Sequence of chain 1.B:
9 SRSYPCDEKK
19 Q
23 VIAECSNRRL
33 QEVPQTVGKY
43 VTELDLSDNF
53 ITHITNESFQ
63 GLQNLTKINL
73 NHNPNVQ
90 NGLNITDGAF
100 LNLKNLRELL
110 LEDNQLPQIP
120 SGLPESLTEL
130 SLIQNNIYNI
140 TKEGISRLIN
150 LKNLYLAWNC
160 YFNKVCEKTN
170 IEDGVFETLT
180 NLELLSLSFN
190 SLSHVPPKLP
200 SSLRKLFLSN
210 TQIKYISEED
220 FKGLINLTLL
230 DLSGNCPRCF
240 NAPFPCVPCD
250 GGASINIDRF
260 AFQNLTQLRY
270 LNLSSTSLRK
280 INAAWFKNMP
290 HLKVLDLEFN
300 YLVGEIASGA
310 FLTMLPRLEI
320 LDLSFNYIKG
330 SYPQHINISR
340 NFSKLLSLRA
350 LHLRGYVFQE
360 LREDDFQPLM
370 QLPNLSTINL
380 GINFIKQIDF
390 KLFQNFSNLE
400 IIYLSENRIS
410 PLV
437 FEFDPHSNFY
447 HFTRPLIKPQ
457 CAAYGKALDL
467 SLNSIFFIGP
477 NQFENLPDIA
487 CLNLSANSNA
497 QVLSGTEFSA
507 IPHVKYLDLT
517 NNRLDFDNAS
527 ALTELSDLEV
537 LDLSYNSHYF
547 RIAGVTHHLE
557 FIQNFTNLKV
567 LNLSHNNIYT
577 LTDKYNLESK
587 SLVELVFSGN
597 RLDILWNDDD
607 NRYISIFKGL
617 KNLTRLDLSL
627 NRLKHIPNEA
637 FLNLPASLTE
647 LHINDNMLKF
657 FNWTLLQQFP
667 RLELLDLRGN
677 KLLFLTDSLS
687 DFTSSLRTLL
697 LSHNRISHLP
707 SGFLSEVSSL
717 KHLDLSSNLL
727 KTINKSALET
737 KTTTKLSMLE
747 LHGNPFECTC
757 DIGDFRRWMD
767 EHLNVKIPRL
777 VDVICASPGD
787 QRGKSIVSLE

Binding-site contacts:
Ligand atom C4 contacts residue ASN524 of chain 1.B at 4.2 Å.
Ligand atom O5 contacts residue ASN524 of chain 1.B at 2.3 Å (h-bond).
Ligand atom C7 contacts residue ASN524 of chain 1.B at 3.8 Å.
Ligand atom O7 contacts residue ASN524 of chain 1.B at 4.0 Å.
Ligand atom N2 contacts residue ASN524 of chain 1.B at 3.1 Å (h-bond).
Ligand atom C5 contacts residue ASN524 of chain 1.B at 3.6 Å.
Ligand atom C1 contacts residue SER500 of chain 1.B at 4.1 Å.
Ligand atom O6 contacts residue SER500 of chain 1.B at 3.3 Å (h-bond).
Ligand atom C6 contacts residue SER500 of chain 1.B at 4.5 Å.
Ligand atom C1 contacts residue ASN524 of chain 1.B at 1.4 Å.
Ligand atom C3 contacts residue ASN524 of chain 1.B at 3.9 Å.
Ligand atom O5 contacts residue SER500 of chain 1.B at 3.5 Å.
Ligand atom C5 contacts residue SER500 of chain 1.B at 4.2 Å.
Ligand atom C2 contacts residue ASN524 of chain 1.B at 2.5 Å.

A protein and the small-molecule ligand that binds it are described below.
Small molecule (SMILES): CC(=O)N[C@@H]1[C@@H](O)[C@H](O)[C@@H](CO)O[C@H]1O